Binding-site contacts:
Ligand atom N2 contacts residue ARG80 of chain 1.A at 3.6 Å (salt-bridge).
Ligand atom C7 contacts residue ASN82 of chain 1.A at 3.8 Å.
Ligand atom O7 contacts residue SER81 of chain 1.A at 4.1 Å.
Ligand atom C5 contacts residue ASN82 of chain 1.A at 3.6 Å.
Ligand atom N2 contacts residue ASN82 of chain 1.A at 2.9 Å (h-bond).
Ligand atom C1 contacts residue ASN82 of chain 1.A at 1.4 Å.
Ligand atom C8 contacts residue ARG80 of chain 1.A at 4.2 Å.
Ligand atom O5 contacts residue ASN82 of chain 1.A at 2.4 Å (h-bond).
Ligand atom C2 contacts residue ASN82 of chain 1.A at 2.3 Å.
Ligand atom C3 contacts residue ASN82 of chain 1.A at 3.7 Å.
Ligand atom C8 contacts residue LEU80 of chain 1.B at 4.1 Å (hydrophobic).
Ligand atom O7 contacts residue ASN82 of chain 1.A at 3.8 Å.
Ligand atom C4 contacts residue ASN82 of chain 1.A at 4.0 Å.
Ligand atom C7 contacts residue ARG80 of chain 1.A at 4.0 Å.

Sequence of chain 1.A:
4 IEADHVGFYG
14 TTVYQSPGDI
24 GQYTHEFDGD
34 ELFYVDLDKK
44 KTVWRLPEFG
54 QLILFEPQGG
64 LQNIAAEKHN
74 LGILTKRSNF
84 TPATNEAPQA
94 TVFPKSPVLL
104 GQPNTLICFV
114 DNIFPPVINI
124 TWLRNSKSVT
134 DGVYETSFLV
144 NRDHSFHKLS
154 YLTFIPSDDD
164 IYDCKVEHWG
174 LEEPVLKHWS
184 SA

Sequence of chain 1.B:
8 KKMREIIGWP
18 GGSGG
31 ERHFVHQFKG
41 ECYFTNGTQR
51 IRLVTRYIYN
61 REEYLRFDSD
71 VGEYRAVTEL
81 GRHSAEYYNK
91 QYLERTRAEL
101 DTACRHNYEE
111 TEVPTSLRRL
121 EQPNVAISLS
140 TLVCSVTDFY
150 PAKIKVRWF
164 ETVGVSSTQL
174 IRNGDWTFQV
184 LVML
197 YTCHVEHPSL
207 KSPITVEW

A small-molecule ligand and the protein it binds are described below.
Small molecule (SMILES): CC(=O)N[C@@H]1[C@@H](O)[C@H](O)[C@@H](CO)O[C@H]1O